Sequence of chain 1.A:
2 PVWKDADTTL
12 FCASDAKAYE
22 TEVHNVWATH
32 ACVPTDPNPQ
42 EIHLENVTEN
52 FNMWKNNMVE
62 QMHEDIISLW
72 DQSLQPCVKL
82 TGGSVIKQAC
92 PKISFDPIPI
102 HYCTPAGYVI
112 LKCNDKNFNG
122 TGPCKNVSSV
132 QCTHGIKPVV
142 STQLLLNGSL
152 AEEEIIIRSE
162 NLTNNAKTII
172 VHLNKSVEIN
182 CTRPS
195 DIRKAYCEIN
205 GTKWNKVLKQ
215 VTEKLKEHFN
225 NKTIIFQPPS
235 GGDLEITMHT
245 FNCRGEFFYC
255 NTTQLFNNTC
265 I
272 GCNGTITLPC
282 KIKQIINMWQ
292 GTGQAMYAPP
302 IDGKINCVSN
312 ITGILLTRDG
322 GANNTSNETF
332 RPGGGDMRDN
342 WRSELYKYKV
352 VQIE

Binding-site contacts:
Ligand atom C7 contacts residue HIS222 of chain 1.A at 4.5 Å.
Ligand atom O7 contacts residue ASN120 of chain 1.A at 3.0 Å (h-bond).
Ligand atom N2 contacts residue ASN120 of chain 1.A at 2.8 Å (h-bond).
Ligand atom C7 contacts residue ILE158 of chain 1.A at 4.0 Å (hydrophobic).
Ligand atom O6 contacts residue THR122 of chain 1.A at 3.6 Å.
Ligand atom C8 contacts residue SER160 of chain 1.A at 4.0 Å.
Ligand atom O7 contacts residue ILE158 of chain 1.A at 4.0 Å.
Ligand atom O7 contacts residue HIS222 of chain 1.A at 3.5 Å.
Ligand atom C7 contacts residue ASN120 of chain 1.A at 3.1 Å.
Ligand atom O5 contacts residue THR122 of chain 1.A at 3.7 Å.
Ligand atom O5 contacts residue ASN120 of chain 1.A at 2.4 Å (h-bond).
Ligand atom C8 contacts residue ASN120 of chain 1.A at 4.3 Å.
Ligand atom C1 contacts residue ASN120 of chain 1.A at 1.4 Å.
Ligand atom C5 contacts residue THR122 of chain 1.A at 3.8 Å.
Ligand atom O6 contacts residue PRO124 of chain 1.A at 3.3 Å.
Ligand atom O6 contacts residue GLY123 of chain 1.A at 3.7 Å.
Ligand atom C3 contacts residue ASN120 of chain 1.A at 3.8 Å.
Ligand atom C8 contacts residue LEU163 of chain 1.A at 4.0 Å (hydrophobic).
Ligand atom C2 contacts residue ASN120 of chain 1.A at 2.4 Å.
Ligand atom C8 contacts residue ILE158 of chain 1.A at 3.5 Å (hydrophobic).
Ligand atom C1 contacts residue THR122 of chain 1.A at 3.8 Å.
Ligand atom C5 contacts residue ASN120 of chain 1.A at 3.7 Å.
Ligand atom C4 contacts residue ASN120 of chain 1.A at 4.2 Å.
Ligand atom C6 contacts residue THR122 of chain 1.A at 4.3 Å.

A small-molecule ligand and the protein it binds are described below.
Small molecule (SMILES): CC(=O)N[C@@H]1[C@@H](O)[C@H](O)[C@@H](CO)O[C@H]1O